Sequence of chain 1.A:
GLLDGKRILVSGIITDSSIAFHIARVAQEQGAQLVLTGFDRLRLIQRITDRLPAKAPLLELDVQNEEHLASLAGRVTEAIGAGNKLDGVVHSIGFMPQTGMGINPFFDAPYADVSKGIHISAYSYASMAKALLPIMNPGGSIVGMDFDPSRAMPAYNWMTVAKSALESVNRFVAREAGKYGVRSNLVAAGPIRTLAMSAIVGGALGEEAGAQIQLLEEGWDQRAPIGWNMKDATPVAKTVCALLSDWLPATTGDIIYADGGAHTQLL

Binding-site contacts:
Ligand atom C15 contacts residue ILE203 of chain 1.A at 3.5 Å (hydrophobic).
Ligand atom C09 contacts residue MET200 of chain 1.A at 3.7 Å (hydrophobic).
Ligand atom C08 contacts residue MET200 of chain 1.A at 3.8 Å (hydrophobic).
Ligand atom C17 contacts residue MET162 of chain 1.A at 3.5 Å (hydrophobic).
Ligand atom O20 contacts residue MET162 of chain 1.A at 3.8 Å.
Ligand atom C03 contacts residue MET200 of chain 1.A at 3.8 Å (hydrophobic).
Ligand atom O21 contacts residue MET162 of chain 1.A at 3.3 Å.
Ligand atom O01 contacts residue NAD1 of chain 1.B at 3.2 Å.
Ligand atom C09 contacts residue TYR159 of chain 1.A at 3.4 Å (hydrophobic).
Ligand atom C16 contacts residue MET104 of chain 1.A at 4.0 Å (hydrophobic).
Ligand atom C05 contacts residue PHE150 of chain 1.A at 3.7 Å (hydrophobic).
Ligand atom O11 contacts residue MET104 of chain 1.A at 3.6 Å.
Ligand atom C03 contacts residue TYR159 of chain 1.A at 3.7 Å (hydrophobic).
Ligand atom C04 contacts residue MET200 of chain 1.A at 4.0 Å (hydrophobic).
Ligand atom C06 contacts residue TYR159 of chain 1.A at 3.8 Å (hydrophobic).
Ligand atom N10 contacts residue TYR159 of chain 1.A at 3.5 Å.
Ligand atom O21 contacts residue NAD1 of chain 1.B at 2.8 Å (h-bond).
Ligand atom C06 contacts residue MET200 of chain 1.A at 3.5 Å (hydrophobic).
Ligand atom O21 contacts residue GLY97 of chain 1.A at 3.9 Å.
Ligand atom C18 contacts residue MET162 of chain 1.A at 3.9 Å (hydrophobic).
Ligand atom O20 contacts residue TYR159 of chain 1.A at 2.7 Å (h-bond).
Ligand atom CL contacts residue ILE216 of chain 1.A at 3.8 Å.
Ligand atom O11 contacts residue ILE203 of chain 1.A at 3.6 Å.
Ligand atom O12 contacts residue ILE216 of chain 1.A at 3.0 Å.
Ligand atom O20 contacts residue NAD1 of chain 1.B at 2.8 Å (h-bond).
Ligand atom C05 contacts residue MET200 of chain 1.A at 3.6 Å (hydrophobic).
Ligand atom C05 contacts residue NAD1 of chain 1.B at 3.9 Å.
Ligand atom C19 contacts residue NAD1 of chain 1.B at 3.1 Å.
Ligand atom C04 contacts residue NAD1 of chain 1.B at 3.3 Å.
Ligand atom O12 contacts residue TYR159 of chain 1.A at 3.4 Å.
Ligand atom C08 contacts residue TYR159 of chain 1.A at 3.4 Å (hydrophobic).
Ligand atom C04 contacts residue TYR159 of chain 1.A at 4.0 Å (hydrophobic).
Ligand atom CL contacts residue LEU219 of chain 1.A at 3.9 Å.
Ligand atom N10 contacts residue ILE216 of chain 1.A at 3.7 Å.
Ligand atom O11 contacts residue ILE216 of chain 1.A at 3.9 Å.
Ligand atom C14 contacts residue ILE203 of chain 1.A at 3.7 Å (hydrophobic).
Ligand atom C19 contacts residue TYR159 of chain 1.A at 3.9 Å (hydrophobic).
Ligand atom CL contacts residue PHE150 of chain 1.A at 3.6 Å.
Ligand atom C15 contacts residue MET104 of chain 1.A at 4.0 Å (hydrophobic).
Ligand atom C19 contacts residue MET162 of chain 1.A at 3.5 Å (hydrophobic).

A protein and the small-molecule ligand that binds it are described below.
Small molecule (SMILES): O=C(O)c1ccccc1C(=O)c1ccc(Cl)c([N+](=O)[O-])c1